Sequence of chain 1.A:
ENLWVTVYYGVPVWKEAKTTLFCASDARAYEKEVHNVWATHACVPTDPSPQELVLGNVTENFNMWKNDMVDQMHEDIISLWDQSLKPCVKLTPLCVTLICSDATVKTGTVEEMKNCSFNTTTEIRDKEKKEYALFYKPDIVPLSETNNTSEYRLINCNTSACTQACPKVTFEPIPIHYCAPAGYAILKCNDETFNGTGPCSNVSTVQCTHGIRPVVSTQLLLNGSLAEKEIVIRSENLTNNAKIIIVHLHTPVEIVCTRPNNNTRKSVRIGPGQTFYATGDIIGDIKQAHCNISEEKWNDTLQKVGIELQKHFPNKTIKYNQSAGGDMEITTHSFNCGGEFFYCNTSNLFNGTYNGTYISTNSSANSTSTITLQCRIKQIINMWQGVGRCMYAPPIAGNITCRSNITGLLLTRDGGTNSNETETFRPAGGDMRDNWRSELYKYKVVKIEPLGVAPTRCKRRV

Binding-site contacts:
Ligand atom O7 contacts residue TYR133 of chain 1.A at 4.0 Å.
Ligand atom C4 contacts residue ASN116 of chain 1.A at 4.1 Å.
Ligand atom O4 contacts residue TYR133 of chain 1.A at 4.4 Å.
Ligand atom C8 contacts residue ASP282 of chain 1.A at 3.5 Å.
Ligand atom C1 contacts residue TYR133 of chain 1.A at 4.1 Å (hydrophobic).
Ligand atom C5 contacts residue ASN116 of chain 1.A at 3.6 Å.
Ligand atom N2 contacts residue ASN116 of chain 1.A at 2.9 Å (h-bond).
Ligand atom C1 contacts residue ASN116 of chain 1.A at 1.4 Å.
Ligand atom C7 contacts residue ASN116 of chain 1.A at 3.3 Å.
Ligand atom N2 contacts residue TYR133 of chain 1.A at 4.2 Å.
Ligand atom O6 contacts residue SER118 of chain 1.A at 4.5 Å.
Ligand atom C5 contacts residue TYR133 of chain 1.A at 4.3 Å (hydrophobic).
Ligand atom C3 contacts residue ASN116 of chain 1.A at 3.7 Å.
Ligand atom O5 contacts residue ASN116 of chain 1.A at 2.3 Å (h-bond).
Ligand atom C3 contacts residue TYR133 of chain 1.A at 4.2 Å (hydrophobic).
Ligand atom C2 contacts residue ASN116 of chain 1.A at 2.4 Å.
Ligand atom O7 contacts residue ASN116 of chain 1.A at 3.0 Å (h-bond).
Ligand atom C8 contacts residue ASN116 of chain 1.A at 4.4 Å.

A small-molecule ligand and the protein it binds are described below.
Small molecule (SMILES): CC(=O)N[C@H]1[C@H](O[C@H]2[C@H](O)[C@@H](NC(C)=O)CO[C@@H]2CO)O[C@H](CO)[C@@H](O[C@@H]2O[C@H](CO)[C@@H](O)[C@H](O)[C@@H]2O)[C@@H]1O